This protein binds this small molecule.
Small molecule (SMILES): CC(=O)N[C@@H]1[C@@H](O)[C@H](O)[C@@H](CO)O[C@H]1O

Binding-site contacts:
Ligand atom C7 contacts residue ASN338 of chain 1.A at 3.9 Å.
Ligand atom N2 contacts residue ASN338 of chain 1.A at 2.9 Å (h-bond).
Ligand atom C7 contacts residue PHE366 of chain 1.A at 4.5 Å (hydrophobic).
Ligand atom C3 contacts residue ASN338 of chain 1.A at 3.8 Å.
Ligand atom C2 contacts residue ASN338 of chain 1.A at 2.5 Å.
Ligand atom C1 contacts residue ASN338 of chain 1.A at 1.4 Å.
Ligand atom C8 contacts residue PHE366 of chain 1.A at 3.3 Å (hydrophobic).
Ligand atom C8 contacts residue ASN365 of chain 1.A at 3.3 Å.
Ligand atom C7 contacts residue ASN365 of chain 1.A at 4.5 Å.
Ligand atom C5 contacts residue ASN338 of chain 1.A at 3.6 Å.
Ligand atom C4 contacts residue ASN338 of chain 1.A at 4.2 Å.
Ligand atom C8 contacts residue ASN338 of chain 1.A at 4.3 Å.
Ligand atom O5 contacts residue ASN338 of chain 1.A at 2.3 Å (h-bond).
Ligand atom O7 contacts residue ASN338 of chain 1.A at 4.4 Å.

Sequence of chain 1.A:
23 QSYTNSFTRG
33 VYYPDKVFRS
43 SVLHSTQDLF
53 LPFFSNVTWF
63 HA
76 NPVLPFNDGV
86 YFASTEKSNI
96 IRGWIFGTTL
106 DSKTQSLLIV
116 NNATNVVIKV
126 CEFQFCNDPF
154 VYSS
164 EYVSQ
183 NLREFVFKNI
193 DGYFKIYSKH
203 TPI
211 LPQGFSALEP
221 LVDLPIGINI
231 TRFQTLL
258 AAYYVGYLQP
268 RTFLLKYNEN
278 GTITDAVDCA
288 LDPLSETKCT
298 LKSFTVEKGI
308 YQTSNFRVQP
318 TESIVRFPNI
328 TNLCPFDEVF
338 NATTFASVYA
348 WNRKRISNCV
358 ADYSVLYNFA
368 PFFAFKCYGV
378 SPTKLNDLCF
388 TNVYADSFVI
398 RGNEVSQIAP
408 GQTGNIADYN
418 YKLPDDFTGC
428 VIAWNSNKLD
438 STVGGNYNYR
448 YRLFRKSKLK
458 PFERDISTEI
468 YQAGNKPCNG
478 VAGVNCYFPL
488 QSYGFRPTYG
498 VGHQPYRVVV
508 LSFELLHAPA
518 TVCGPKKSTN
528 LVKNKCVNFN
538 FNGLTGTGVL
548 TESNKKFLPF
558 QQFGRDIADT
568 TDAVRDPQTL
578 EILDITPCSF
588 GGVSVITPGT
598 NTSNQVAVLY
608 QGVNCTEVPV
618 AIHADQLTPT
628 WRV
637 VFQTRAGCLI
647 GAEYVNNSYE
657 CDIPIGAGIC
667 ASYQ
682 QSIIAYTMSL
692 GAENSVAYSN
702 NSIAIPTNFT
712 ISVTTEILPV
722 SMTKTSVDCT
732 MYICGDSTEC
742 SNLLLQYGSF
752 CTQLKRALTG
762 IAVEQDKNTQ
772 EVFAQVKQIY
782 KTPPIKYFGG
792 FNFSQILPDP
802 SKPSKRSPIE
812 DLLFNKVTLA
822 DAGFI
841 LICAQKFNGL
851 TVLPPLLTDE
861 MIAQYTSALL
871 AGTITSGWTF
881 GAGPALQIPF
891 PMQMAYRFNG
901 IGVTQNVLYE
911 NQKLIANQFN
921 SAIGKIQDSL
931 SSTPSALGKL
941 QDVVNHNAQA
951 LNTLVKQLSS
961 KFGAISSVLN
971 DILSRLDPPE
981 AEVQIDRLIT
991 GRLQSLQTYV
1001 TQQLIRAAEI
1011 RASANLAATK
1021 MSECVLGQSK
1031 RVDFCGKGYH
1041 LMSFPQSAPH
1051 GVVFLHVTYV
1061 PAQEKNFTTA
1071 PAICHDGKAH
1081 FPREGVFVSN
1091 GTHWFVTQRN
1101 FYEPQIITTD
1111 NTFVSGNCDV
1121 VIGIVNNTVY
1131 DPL